Sequence of chain 1.F:
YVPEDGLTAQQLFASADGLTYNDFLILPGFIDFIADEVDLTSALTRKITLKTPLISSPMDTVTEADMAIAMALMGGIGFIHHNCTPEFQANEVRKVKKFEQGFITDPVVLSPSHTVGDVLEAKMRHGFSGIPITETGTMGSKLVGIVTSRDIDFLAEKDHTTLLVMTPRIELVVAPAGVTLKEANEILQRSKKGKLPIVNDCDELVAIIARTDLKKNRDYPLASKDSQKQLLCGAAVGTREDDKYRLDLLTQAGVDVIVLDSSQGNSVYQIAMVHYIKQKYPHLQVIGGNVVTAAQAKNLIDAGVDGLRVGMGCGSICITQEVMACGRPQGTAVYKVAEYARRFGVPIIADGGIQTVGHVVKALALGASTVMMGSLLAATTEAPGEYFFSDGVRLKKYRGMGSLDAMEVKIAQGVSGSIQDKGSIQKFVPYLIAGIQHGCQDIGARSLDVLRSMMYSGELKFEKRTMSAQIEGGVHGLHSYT

The small molecule below binds the protein below.
Small molecule (SMILES): O=c1[nH]cnc2c1ncn2[C@@H]1O[C@H](COP(=O)(O)O)[C@@H](O)[C@H]1O

Binding-site contacts:
Ligand atom N3 contacts residue NAD1 of chain 1.FA at 3.2 Å.
Ligand atom O2P contacts residue SER331 of chain 1.F at 2.9 Å (h-bond).
Ligand atom O1P contacts residue GLY368 of chain 1.F at 3.0 Å (h-bond).
Ligand atom C2' contacts residue ARG324 of chain 1.F at 3.6 Å.
Ligand atom C2 contacts residue THR335 of chain 1.F at 3.7 Å.
Ligand atom O2P contacts residue TYR413 of chain 1.F at 2.5 Å (h-bond).
Ligand atom C2 contacts residue CYS333 of chain 1.F at 3.2 Å (hydrophobic).
Ligand atom C5 contacts residue ILE332 of chain 1.F at 3.5 Å (hydrophobic).
Ligand atom O6 contacts residue MET416 of chain 1.F at 3.1 Å (h-bond).
Ligand atom N1 contacts residue NAD1 of chain 1.FA at 3.5 Å.
Ligand atom O1P contacts residue SER331 of chain 1.F at 2.7 Å (h-bond).
Ligand atom O1P contacts residue GLY330 of chain 1.F at 3.0 Å.
Ligand atom C6 contacts residue GLY417 of chain 1.F at 3.5 Å.
Ligand atom O3' contacts residue ARG324 of chain 1.F at 3.2 Å (salt-bridge).
Ligand atom O3P contacts residue SER390 of chain 1.F at 3.2 Å (h-bond).
Ligand atom O6 contacts residue GLY415 of chain 1.F at 3.2 Å.
Ligand atom O6 contacts residue GLY444 of chain 1.F at 3.6 Å.
Ligand atom C2' contacts residue ASP366 of chain 1.F at 3.6 Å.
Ligand atom O3' contacts residue ASP366 of chain 1.F at 2.6 Å (salt-bridge).
Ligand atom C4' contacts residue ASP366 of chain 1.F at 3.6 Å.
Ligand atom C4 contacts residue NAD1 of chain 1.FA at 3.4 Å.
Ligand atom N7 contacts residue ILE332 of chain 1.F at 3.6 Å.
Ligand atom C2 contacts residue GLN443 of chain 1.F at 3.3 Å.
Ligand atom N7 contacts residue MET416 of chain 1.F at 3.1 Å (h-bond).
Ligand atom O6 contacts residue GLY417 of chain 1.F at 2.5 Å (h-bond).
Ligand atom N1 contacts residue GLN443 of chain 1.F at 2.6 Å (h-bond).
Ligand atom C2 contacts residue NAD1 of chain 1.FA at 3.2 Å.
Ligand atom C3' contacts residue SER70 of chain 1.F at 3.5 Å.
Ligand atom O2' contacts residue ARG324 of chain 1.F at 3.4 Å (salt-bridge).
Ligand atom C4 contacts residue ILE332 of chain 1.F at 3.6 Å (hydrophobic).
Ligand atom O5' contacts residue GLY367 of chain 1.F at 3.7 Å.
Ligand atom O3' contacts residue SER70 of chain 1.F at 2.7 Å (h-bond).
Ligand atom O3P contacts residue GLY389 of chain 1.F at 3.2 Å (h-bond).
Ligand atom N7 contacts residue GLY415 of chain 1.F at 3.6 Å.
Ligand atom N9 contacts residue NAD1 of chain 1.FA at 3.6 Å.
Ligand atom C5 contacts residue NAD1 of chain 1.FA at 3.7 Å.
Ligand atom N3 contacts residue CYS333 of chain 1.F at 3.6 Å.
Ligand atom O2P contacts residue SER390 of chain 1.F at 3.4 Å (h-bond).
Ligand atom C3' contacts residue ASP366 of chain 1.F at 3.5 Å.
Ligand atom O2' contacts residue ASP366 of chain 1.F at 2.4 Å (salt-bridge).